Sequence of chain 1.A:
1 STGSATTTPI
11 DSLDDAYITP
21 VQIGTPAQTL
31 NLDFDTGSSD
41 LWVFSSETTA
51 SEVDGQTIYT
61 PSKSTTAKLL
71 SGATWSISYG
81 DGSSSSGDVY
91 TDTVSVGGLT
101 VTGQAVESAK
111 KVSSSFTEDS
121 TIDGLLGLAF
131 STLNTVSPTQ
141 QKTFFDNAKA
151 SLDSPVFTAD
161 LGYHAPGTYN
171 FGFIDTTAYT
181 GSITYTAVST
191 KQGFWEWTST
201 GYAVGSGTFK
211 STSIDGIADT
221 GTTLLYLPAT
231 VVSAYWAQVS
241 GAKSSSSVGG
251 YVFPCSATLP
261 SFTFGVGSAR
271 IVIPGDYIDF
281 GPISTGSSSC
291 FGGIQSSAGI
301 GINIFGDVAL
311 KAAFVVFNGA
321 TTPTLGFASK

A protein and the small-molecule ligand that binds it are described below.
Small molecule (SMILES): [H]/N=C(\N)SCc1ccc(Cl)cc1

Binding-site contacts:
Ligand atom N5 contacts residue SER38 of chain 1.A at 4.5 Å.
Ligand atom C11 contacts residue PHE194 of chain 1.A at 3.9 Å (hydrophobic).
Ligand atom S3 contacts residue ASP219 of chain 1.A at 4.1 Å.
Ligand atom CL10 contacts residue ILE300 of chain 1.A at 3.4 Å.
Ligand atom C4 contacts residue TYR79 of chain 1.A at 4.4 Å (hydrophobic).
Ligand atom S3 contacts residue GLY37 of chain 1.A at 3.9 Å.
Ligand atom C7 contacts residue GLY80 of chain 1.A at 3.5 Å.
Ligand atom N6 contacts residue GLY37 of chain 1.A at 3.6 Å.
Ligand atom C1 contacts residue GLY80 of chain 1.A at 4.4 Å.
Ligand atom C12 contacts residue PHE194 of chain 1.A at 3.9 Å (hydrophobic).
Ligand atom C2 contacts residue ILE217 of chain 1.A at 4.4 Å (hydrophobic).
Ligand atom C2 contacts residue THR222 of chain 1.A at 3.9 Å.
Ligand atom N5 contacts residue ASP35 of chain 1.A at 3.0 Å (salt-bridge).
Ligand atom C9 contacts residue ILE300 of chain 1.A at 4.1 Å (hydrophobic).
Ligand atom C4 contacts residue SER38 of chain 1.A at 4.4 Å.
Ligand atom N6 contacts residue SER38 of chain 1.A at 3.6 Å.
Ligand atom C8 contacts residue ILE302 of chain 1.A at 4.5 Å (hydrophobic).
Ligand atom N5 contacts residue ASP219 of chain 1.A at 2.6 Å (salt-bridge).
Ligand atom C1 contacts residue ILE217 of chain 1.A at 4.5 Å (hydrophobic).
Ligand atom C4 contacts residue ASP35 of chain 1.A at 3.6 Å.
Ligand atom N5 contacts residue GLY221 of chain 1.A at 4.2 Å.
Ligand atom C1 contacts residue ASP219 of chain 1.A at 4.2 Å.
Ligand atom C2 contacts residue ILE304 of chain 1.A at 4.4 Å (hydrophobic).
Ligand atom C2 contacts residue ASP219 of chain 1.A at 2.9 Å.
Ligand atom C11 contacts residue ILE302 of chain 1.A at 3.9 Å (hydrophobic).
Ligand atom C9 contacts residue ILE302 of chain 1.A at 3.8 Å (hydrophobic).
Ligand atom C8 contacts residue GLY80 of chain 1.A at 3.9 Å.
Ligand atom CL10 contacts residue ILE302 of chain 1.A at 3.8 Å.
Ligand atom S3 contacts residue GLY80 of chain 1.A at 3.9 Å.
Ligand atom C4 contacts residue GLY37 of chain 1.A at 3.4 Å.
Ligand atom N5 contacts residue THR222 of chain 1.A at 4.1 Å.
Ligand atom N6 contacts residue ASP35 of chain 1.A at 2.9 Å (salt-bridge).
Ligand atom C1 contacts residue ILE304 of chain 1.A at 4.0 Å (hydrophobic).
Ligand atom N5 contacts residue GLY37 of chain 1.A at 3.5 Å.
Ligand atom C7 contacts residue ILE304 of chain 1.A at 3.7 Å (hydrophobic).
Ligand atom C12 contacts residue ILE217 of chain 1.A at 4.0 Å (hydrophobic).
Ligand atom N6 contacts residue TYR79 of chain 1.A at 3.2 Å.
Ligand atom C8 contacts residue ILE300 of chain 1.A at 3.8 Å (hydrophobic).
Ligand atom C4 contacts residue ASP219 of chain 1.A at 3.6 Å.
Ligand atom C8 contacts residue ILE304 of chain 1.A at 4.2 Å (hydrophobic).